This protein binds this small molecule.
Small molecule (SMILES): OC[C@H]1O[C@H](O[C@H]2[C@H](O)[C@@H](O)[C@@H](O[C@H]3[C@H](O)[C@@H](O)[C@@H](O)O[C@@H]3CO)O[C@@H]2CO)[C@H](O)[C@@H](O)[C@@H]1O

Sequence of chain 1.A:
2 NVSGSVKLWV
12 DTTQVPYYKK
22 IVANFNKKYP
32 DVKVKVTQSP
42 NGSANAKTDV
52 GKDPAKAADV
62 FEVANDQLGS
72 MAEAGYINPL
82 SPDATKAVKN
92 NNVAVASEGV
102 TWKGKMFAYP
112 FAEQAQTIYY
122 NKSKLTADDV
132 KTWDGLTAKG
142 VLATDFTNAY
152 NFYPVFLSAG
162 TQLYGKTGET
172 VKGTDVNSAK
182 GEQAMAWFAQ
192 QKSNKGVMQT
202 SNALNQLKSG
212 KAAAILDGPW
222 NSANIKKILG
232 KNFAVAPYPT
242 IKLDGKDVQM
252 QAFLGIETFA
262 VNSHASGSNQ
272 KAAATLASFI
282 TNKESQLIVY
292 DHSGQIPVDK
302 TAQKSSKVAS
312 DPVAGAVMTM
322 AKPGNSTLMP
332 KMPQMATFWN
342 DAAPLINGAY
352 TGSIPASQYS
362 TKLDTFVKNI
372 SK

Binding-site contacts:
Ligand atom C3 contacts residue ALA45 of chain 1.A at 3.7 Å (hydrophobic).
Ligand atom O3 contacts residue LYS48 of chain 1.A at 3.1 Å (salt-bridge).
Ligand atom C3 contacts residue ASP67 of chain 1.A at 3.6 Å.
Ligand atom O3 contacts residue GLN68 of chain 1.A at 3.2 Å (h-bond).
Ligand atom O3 contacts residue MET330 of chain 1.A at 3.8 Å.
Ligand atom O3 contacts residue ALA45 of chain 1.A at 3.6 Å.
Ligand atom O5 contacts residue TYR151 of chain 1.A at 3.6 Å.
Ligand atom C2 contacts residue ASP12 of chain 1.A at 3.5 Å.
Ligand atom O3 contacts residue ASP67 of chain 1.A at 2.7 Å (salt-bridge).
Ligand atom O4 contacts residue LYS48 of chain 1.A at 2.9 Å (salt-bridge).
Ligand atom O4 contacts residue ALA45 of chain 1.A at 3.8 Å.
Ligand atom C4 contacts residue TYR151 of chain 1.A at 4.0 Å (hydrophobic).
Ligand atom C3 contacts residue SER44 of chain 1.A at 4.0 Å.
Ligand atom O6 contacts residue ASN149 of chain 1.A at 3.1 Å (h-bond).
Ligand atom O2 contacts residue GLU258 of chain 1.A at 3.2 Å (salt-bridge).
Ligand atom C4 contacts residue LYS48 of chain 1.A at 3.7 Å.
Ligand atom C2 contacts residue ASP67 of chain 1.A at 3.4 Å.
Ligand atom C4 contacts residue TRP340 of chain 1.A at 3.6 Å (hydrophobic).
Ligand atom O3 contacts residue ALA65 of chain 1.A at 3.5 Å.
Ligand atom C1 contacts residue TYR151 of chain 1.A at 3.6 Å (hydrophobic).
Ligand atom C2 contacts residue GLN115 of chain 1.A at 3.5 Å.
Ligand atom O2 contacts residue ASP12 of chain 1.A at 2.7 Å (salt-bridge).
Ligand atom O2 contacts residue GLN115 of chain 1.A at 2.7 Å (h-bond).
Ligand atom C2 contacts residue TRP221 of chain 1.A at 3.8 Å (hydrophobic).
Ligand atom O3 contacts residue TRP221 of chain 1.A at 3.8 Å.
Ligand atom C6 contacts residue TYR151 of chain 1.A at 3.8 Å (hydrophobic).
Ligand atom C6 contacts residue TRP340 of chain 1.A at 3.8 Å (hydrophobic).
Ligand atom O2 contacts residue ALA65 of chain 1.A at 3.3 Å.
Ligand atom O2 contacts residue ASP67 of chain 1.A at 2.7 Å (salt-bridge).
Ligand atom C3 contacts residue ASP12 of chain 1.A at 3.8 Å.
Ligand atom O2 contacts residue GLN15 of chain 1.A at 3.9 Å.
Ligand atom O5 contacts residue TRP221 of chain 1.A at 3.6 Å.
Ligand atom O1 contacts residue ASP12 of chain 1.A at 3.2 Å (salt-bridge).
Ligand atom O3 contacts residue GLN115 of chain 1.A at 3.7 Å.
Ligand atom O6 contacts residue TYR151 of chain 1.A at 3.7 Å.
Ligand atom O4 contacts residue TRP340 of chain 1.A at 3.9 Å.
Ligand atom C1 contacts residue TRP221 of chain 1.A at 3.5 Å (hydrophobic).
Ligand atom O2 contacts residue MET330 of chain 1.A at 3.8 Å.
Ligand atom C1 contacts residue ASP12 of chain 1.A at 3.9 Å.
Ligand atom O3 contacts residue TRP340 of chain 1.A at 3.9 Å.